Sequence of chain 1.B:
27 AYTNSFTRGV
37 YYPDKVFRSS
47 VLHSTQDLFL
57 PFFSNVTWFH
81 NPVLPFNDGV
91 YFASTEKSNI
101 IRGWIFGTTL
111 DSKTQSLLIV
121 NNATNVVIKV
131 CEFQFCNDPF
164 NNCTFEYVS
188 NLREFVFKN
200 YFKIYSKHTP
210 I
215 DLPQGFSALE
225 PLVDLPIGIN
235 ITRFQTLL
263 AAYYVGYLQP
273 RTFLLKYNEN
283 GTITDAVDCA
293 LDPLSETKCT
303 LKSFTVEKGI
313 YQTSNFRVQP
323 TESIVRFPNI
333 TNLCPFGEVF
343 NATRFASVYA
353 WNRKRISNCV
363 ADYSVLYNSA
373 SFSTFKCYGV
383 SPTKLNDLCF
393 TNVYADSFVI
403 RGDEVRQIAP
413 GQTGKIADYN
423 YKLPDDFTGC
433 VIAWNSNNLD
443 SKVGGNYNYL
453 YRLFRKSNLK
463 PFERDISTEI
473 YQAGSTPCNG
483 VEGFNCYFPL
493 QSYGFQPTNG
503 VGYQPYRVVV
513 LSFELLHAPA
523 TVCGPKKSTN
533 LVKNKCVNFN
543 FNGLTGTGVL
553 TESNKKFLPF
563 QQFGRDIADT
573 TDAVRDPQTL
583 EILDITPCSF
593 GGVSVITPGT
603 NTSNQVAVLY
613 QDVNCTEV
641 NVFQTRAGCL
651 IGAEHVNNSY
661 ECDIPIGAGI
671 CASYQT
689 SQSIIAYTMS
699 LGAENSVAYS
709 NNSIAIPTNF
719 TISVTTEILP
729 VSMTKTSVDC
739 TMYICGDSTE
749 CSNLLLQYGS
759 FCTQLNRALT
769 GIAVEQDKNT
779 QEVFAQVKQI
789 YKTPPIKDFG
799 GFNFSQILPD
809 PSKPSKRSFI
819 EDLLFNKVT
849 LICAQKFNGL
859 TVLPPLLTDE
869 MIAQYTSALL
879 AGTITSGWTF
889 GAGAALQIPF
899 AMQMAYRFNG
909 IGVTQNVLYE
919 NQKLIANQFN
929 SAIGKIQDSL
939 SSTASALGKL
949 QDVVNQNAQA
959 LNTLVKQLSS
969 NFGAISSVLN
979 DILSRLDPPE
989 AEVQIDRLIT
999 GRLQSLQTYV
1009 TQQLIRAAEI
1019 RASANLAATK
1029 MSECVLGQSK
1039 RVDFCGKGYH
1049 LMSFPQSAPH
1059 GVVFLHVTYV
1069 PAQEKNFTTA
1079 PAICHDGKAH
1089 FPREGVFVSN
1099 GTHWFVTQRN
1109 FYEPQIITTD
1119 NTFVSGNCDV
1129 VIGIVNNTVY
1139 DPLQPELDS

A protein and the small-molecule ligand that binds it are described below.
Small molecule (SMILES): CC(=O)N[C@@H]1[C@@H](O)[C@H](O)[C@@H](CO)O[C@H]1O

Binding-site contacts:
Ligand atom C4 contacts residue ASN603 of chain 1.B at 4.2 Å.
Ligand atom O7 contacts residue ASN603 of chain 1.B at 2.7 Å (h-bond).
Ligand atom O5 contacts residue ASN603 of chain 1.B at 2.4 Å (h-bond).
Ligand atom C5 contacts residue ASN603 of chain 1.B at 3.7 Å.
Ligand atom C7 contacts residue ASN603 of chain 1.B at 3.0 Å.
Ligand atom C8 contacts residue ASN603 of chain 1.B at 4.2 Å.
Ligand atom C1 contacts residue ASN603 of chain 1.B at 1.4 Å.
Ligand atom C3 contacts residue ASN603 of chain 1.B at 3.8 Å.
Ligand atom N2 contacts residue ASN603 of chain 1.B at 2.8 Å (h-bond).
Ligand atom C2 contacts residue ASN603 of chain 1.B at 2.4 Å.